Binding-site contacts:
Ligand atom O5 contacts residue GLU100 of chain 1.G at 2.8 Å (salt-bridge).
Ligand atom C2 contacts residue ASN123 of chain 1.G at 3.9 Å.
Ligand atom C1 contacts residue ALA99 of chain 1.G at 4.1 Å (hydrophobic).
Ligand atom C4 contacts residue ASN124 of chain 1.G at 3.4 Å.
Ligand atom C1 contacts residue ASN124 of chain 1.G at 3.9 Å.
Ligand atom C2 contacts residue ALA99 of chain 1.G at 4.4 Å (hydrophobic).
Ligand atom C2 contacts residue ASN124 of chain 1.G at 4.3 Å.
Ligand atom C1 contacts residue GLN119 of chain 1.G at 4.4 Å.
Ligand atom O5 contacts residue ASN123 of chain 1.G at 4.3 Å.
Ligand atom C3 contacts residue ASN124 of chain 1.G at 3.5 Å.
Ligand atom O5 contacts residue ALA99 of chain 1.G at 4.0 Å.
Ligand atom C2 contacts residue GLU100 of chain 1.G at 4.1 Å.
Ligand atom O6 contacts residue GLU100 of chain 1.G at 3.8 Å.
Ligand atom C1 contacts residue ASN123 of chain 1.G at 3.5 Å.
Ligand atom C3 contacts residue ALA99 of chain 1.G at 3.8 Å (hydrophobic).
Ligand atom O6 contacts residue ALA99 of chain 1.G at 2.7 Å (h-bond).
Ligand atom C1 contacts residue ILE120 of chain 1.G at 3.6 Å (hydrophobic).

A protein and the small-molecule ligand that binds it are described below.
Small molecule (SMILES): C[C@@H](O)[C@@H](C)O

Sequence of chain 1.G:
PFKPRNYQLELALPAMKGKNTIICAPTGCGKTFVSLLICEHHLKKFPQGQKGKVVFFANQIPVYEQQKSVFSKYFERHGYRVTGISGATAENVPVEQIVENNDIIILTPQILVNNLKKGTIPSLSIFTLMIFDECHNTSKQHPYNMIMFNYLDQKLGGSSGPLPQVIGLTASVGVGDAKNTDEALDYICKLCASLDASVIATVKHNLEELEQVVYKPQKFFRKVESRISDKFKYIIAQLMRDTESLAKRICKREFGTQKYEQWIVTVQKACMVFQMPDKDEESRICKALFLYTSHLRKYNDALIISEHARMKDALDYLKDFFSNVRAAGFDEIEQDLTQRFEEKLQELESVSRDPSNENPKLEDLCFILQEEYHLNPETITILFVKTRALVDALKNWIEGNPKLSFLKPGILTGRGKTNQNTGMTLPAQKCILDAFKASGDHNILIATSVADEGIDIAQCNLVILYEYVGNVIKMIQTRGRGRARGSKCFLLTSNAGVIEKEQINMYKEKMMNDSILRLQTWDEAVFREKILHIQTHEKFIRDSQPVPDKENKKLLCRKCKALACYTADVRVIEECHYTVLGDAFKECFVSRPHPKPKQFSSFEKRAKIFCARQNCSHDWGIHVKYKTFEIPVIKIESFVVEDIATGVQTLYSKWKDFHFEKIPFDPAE